A protein and the small-molecule ligand that binds it are described below.
Small molecule (SMILES): CC(=O)N[C@@H]1[C@@H](O)[C@H](O)[C@@H](CO)O[C@H]1O

Sequence of chain 1.C:
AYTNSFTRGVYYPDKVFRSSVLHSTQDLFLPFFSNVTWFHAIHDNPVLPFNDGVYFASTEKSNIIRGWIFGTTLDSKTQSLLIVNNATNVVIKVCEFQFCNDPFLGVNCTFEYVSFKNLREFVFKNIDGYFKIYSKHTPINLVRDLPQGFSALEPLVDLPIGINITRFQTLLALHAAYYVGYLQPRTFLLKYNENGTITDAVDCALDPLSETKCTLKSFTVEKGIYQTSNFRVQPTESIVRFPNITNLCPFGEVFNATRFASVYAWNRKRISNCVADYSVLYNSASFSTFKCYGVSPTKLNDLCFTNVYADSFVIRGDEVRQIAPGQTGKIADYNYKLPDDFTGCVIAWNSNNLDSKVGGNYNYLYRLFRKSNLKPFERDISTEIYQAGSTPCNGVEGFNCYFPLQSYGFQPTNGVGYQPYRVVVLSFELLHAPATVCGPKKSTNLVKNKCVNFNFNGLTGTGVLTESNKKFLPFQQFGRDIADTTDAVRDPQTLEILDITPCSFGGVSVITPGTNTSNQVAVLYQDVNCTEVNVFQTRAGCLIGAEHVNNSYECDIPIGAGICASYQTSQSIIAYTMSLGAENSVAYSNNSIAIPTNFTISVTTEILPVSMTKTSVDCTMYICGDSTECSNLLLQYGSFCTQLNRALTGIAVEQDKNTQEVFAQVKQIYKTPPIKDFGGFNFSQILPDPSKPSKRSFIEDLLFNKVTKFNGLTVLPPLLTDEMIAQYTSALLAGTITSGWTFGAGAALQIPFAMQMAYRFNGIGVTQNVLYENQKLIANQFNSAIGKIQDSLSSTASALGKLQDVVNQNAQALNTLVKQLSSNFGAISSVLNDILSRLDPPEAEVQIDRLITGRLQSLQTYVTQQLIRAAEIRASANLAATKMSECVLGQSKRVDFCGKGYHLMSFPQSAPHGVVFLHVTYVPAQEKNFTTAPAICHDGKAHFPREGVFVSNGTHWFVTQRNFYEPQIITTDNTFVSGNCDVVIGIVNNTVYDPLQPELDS

Binding-site contacts:
Ligand atom C2 contacts residue ASN165 of chain 1.C at 2.5 Å.
Ligand atom O5 contacts residue ASN165 of chain 1.C at 2.4 Å (h-bond).
Ligand atom N2 contacts residue ASN165 of chain 1.C at 2.9 Å (h-bond).
Ligand atom C8 contacts residue ASN165 of chain 1.C at 4.2 Å.
Ligand atom C4 contacts residue ASN165 of chain 1.C at 4.2 Å.
Ligand atom C1 contacts residue ASN165 of chain 1.C at 1.4 Å.
Ligand atom C8 contacts residue GLU132 of chain 1.C at 3.8 Å.
Ligand atom C5 contacts residue ASN165 of chain 1.C at 3.7 Å.
Ligand atom O7 contacts residue ASN165 of chain 1.C at 3.1 Å (h-bond).
Ligand atom C7 contacts residue ASN165 of chain 1.C at 3.4 Å.
Ligand atom C3 contacts residue ASN165 of chain 1.C at 3.8 Å.
Ligand atom N2 contacts residue GLU132 of chain 1.C at 4.5 Å.